Binding-site contacts:
Ligand atom FE contacts residue CYS576 of chain 1.B at 4.2 Å.
Ligand atom C2 contacts residue CSO79 of chain 1.B at 3.1 Å.
Ligand atom C1 contacts residue VAL530 of chain 1.B at 3.8 Å (hydrophobic).
Ligand atom O3 contacts residue ALA507 of chain 1.B at 3.5 Å.
Ligand atom N2 contacts residue CSO79 of chain 1.B at 3.5 Å.
Ligand atom C3 contacts residue CYS579 of chain 1.B at 3.0 Å (hydrophobic).
Ligand atom C1 contacts residue THR532 of chain 1.B at 3.8 Å.
Ligand atom N2 contacts residue PRO508 of chain 1.B at 3.3 Å.
Ligand atom N1 contacts residue CYS576 of chain 1.B at 3.8 Å.
Ligand atom C3 contacts residue ALA507 of chain 1.B at 3.9 Å (hydrophobic).
Ligand atom C3 contacts residue CSO79 of chain 1.B at 3.0 Å.
Ligand atom N1 contacts residue THR532 of chain 1.B at 2.9 Å (h-bond).
Ligand atom C1 contacts residue NI1 of chain 1.K at 4.0 Å.
Ligand atom N1 contacts residue VAL530 of chain 1.B at 3.8 Å.
Ligand atom FE contacts residue CYS579 of chain 1.B at 2.3 Å.
Ligand atom N1 contacts residue PRO531 of chain 1.B at 3.5 Å.
Ligand atom C1 contacts residue CYS576 of chain 1.B at 3.6 Å (hydrophobic).
Ligand atom O3 contacts residue VAL530 of chain 1.B at 3.3 Å.
Ligand atom C1 contacts residue ARG509 of chain 1.B at 3.7 Å.
Ligand atom C3 contacts residue VAL530 of chain 1.B at 3.5 Å (hydrophobic).
Ligand atom N2 contacts residue ALA507 of chain 1.B at 3.3 Å.
Ligand atom FE contacts residue CSO79 of chain 1.B at 2.3 Å.
Ligand atom O3 contacts residue PRO531 of chain 1.B at 3.4 Å.
Ligand atom C2 contacts residue CYS579 of chain 1.B at 4.2 Å (hydrophobic).
Ligand atom C2 contacts residue ALA507 of chain 1.B at 3.6 Å (hydrophobic).
Ligand atom N1 contacts residue ARG509 of chain 1.B at 3.8 Å.
Ligand atom O3 contacts residue CSO79 of chain 1.B at 3.9 Å.
Ligand atom O3 contacts residue CYS579 of chain 1.B at 3.9 Å.
Ligand atom C1 contacts residue PRO531 of chain 1.B at 3.8 Å (hydrophobic).
Ligand atom N2 contacts residue ARG509 of chain 1.B at 2.9 Å (salt-bridge).
Ligand atom C3 contacts residue VAL82 of chain 1.B at 3.8 Å (hydrophobic).
Ligand atom C2 contacts residue ARG509 of chain 1.B at 3.4 Å.
Ligand atom C3 contacts residue PRO531 of chain 1.B at 3.9 Å (hydrophobic).
Ligand atom N1 contacts residue CYS579 of chain 1.B at 3.4 Å.
Ligand atom FE contacts residue NI1 of chain 1.K at 3.0 Å.
Ligand atom O3 contacts residue VAL82 of chain 1.B at 3.6 Å.
Ligand atom C3 contacts residue HIS83 of chain 1.B at 3.5 Å.
Ligand atom C1 contacts residue CYS579 of chain 1.B at 3.0 Å (hydrophobic).
Ligand atom O3 contacts residue LEU512 of chain 1.B at 3.7 Å.
Ligand atom O3 contacts residue HIS83 of chain 1.B at 3.4 Å (h-bond).

This small molecule binds to this protein.
Small molecule (SMILES): N#C[Fe](=C=O)C#N

Sequence of chain 1.B:
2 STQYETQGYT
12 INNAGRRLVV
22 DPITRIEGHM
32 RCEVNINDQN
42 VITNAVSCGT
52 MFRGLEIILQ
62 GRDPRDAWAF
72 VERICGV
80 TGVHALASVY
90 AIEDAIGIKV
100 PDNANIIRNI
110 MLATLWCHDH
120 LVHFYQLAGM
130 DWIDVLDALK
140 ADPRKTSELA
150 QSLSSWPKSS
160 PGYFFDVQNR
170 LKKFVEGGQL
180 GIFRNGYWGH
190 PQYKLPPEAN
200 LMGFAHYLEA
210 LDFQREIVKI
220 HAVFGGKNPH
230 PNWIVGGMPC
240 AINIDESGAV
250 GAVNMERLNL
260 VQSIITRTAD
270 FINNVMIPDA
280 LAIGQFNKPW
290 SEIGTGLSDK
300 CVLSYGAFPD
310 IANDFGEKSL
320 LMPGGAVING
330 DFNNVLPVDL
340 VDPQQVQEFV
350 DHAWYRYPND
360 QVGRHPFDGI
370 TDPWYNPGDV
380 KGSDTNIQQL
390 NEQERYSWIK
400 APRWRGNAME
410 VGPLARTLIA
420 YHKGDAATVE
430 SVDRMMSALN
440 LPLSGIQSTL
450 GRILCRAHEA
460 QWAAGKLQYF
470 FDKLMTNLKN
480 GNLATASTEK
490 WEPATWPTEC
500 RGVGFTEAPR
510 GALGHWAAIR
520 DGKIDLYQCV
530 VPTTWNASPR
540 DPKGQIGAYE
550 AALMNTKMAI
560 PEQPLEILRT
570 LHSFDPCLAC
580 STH